Sequence of chain 1.A:
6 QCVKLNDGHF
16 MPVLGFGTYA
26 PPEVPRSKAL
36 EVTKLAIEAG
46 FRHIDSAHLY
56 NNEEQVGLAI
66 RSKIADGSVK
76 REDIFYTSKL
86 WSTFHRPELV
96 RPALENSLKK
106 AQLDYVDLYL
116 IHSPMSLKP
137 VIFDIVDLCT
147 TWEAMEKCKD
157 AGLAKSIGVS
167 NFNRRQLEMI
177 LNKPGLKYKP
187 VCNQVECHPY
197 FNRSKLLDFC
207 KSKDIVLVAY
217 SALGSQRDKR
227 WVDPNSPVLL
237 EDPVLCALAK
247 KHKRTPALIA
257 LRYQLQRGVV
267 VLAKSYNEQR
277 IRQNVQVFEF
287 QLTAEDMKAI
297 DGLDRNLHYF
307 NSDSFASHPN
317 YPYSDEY

Binding-site contacts:
Ligand atom CAE contacts residue ASN167 of chain 1.A at 3.9 Å.
Ligand atom CAC contacts residue MET120 of chain 1.A at 3.1 Å (hydrophobic).
Ligand atom OAO contacts residue TYR24 of chain 1.A at 2.9 Å.
Ligand atom CAQ contacts residue ASN167 of chain 1.A at 3.7 Å.
Ligand atom NAS contacts residue TYR55 of chain 1.A at 3.8 Å.
Ligand atom CAK contacts residue HIS117 of chain 1.A at 3.0 Å.
Ligand atom CAH contacts residue TRP227 of chain 1.A at 3.2 Å (hydrophobic).
Ligand atom CAQ contacts residue MET120 of chain 1.A at 3.8 Å (hydrophobic).
Ligand atom CAM contacts residue NAP1 of chain 1.B at 3.9 Å.
Ligand atom CAF contacts residue TYR216 of chain 1.A at 3.8 Å (hydrophobic).
Ligand atom CAR contacts residue PHE311 of chain 1.A at 3.8 Å (hydrophobic).
Ligand atom CAP contacts residue NAP1 of chain 1.B at 3.9 Å.
Ligand atom CAG contacts residue NAP1 of chain 1.B at 3.4 Å.
Ligand atom CAP contacts residue TYR55 of chain 1.A at 3.6 Å (hydrophobic).
Ligand atom CAK contacts residue NAP1 of chain 1.B at 3.5 Å.
Ligand atom CAH contacts residue TYR24 of chain 1.A at 3.3 Å (hydrophobic).
Ligand atom CAD contacts residue ASN167 of chain 1.A at 4.0 Å.
Ligand atom CAN contacts residue PHE311 of chain 1.A at 4.0 Å (hydrophobic).
Ligand atom CAC contacts residue ASN167 of chain 1.A at 3.8 Å.
Ligand atom OAA contacts residue HIS117 of chain 1.A at 3.1 Å (h-bond).
Ligand atom CAM contacts residue TRP86 of chain 1.A at 3.9 Å (hydrophobic).
Ligand atom CAE contacts residue SER118 of chain 1.A at 4.0 Å.
Ligand atom NAT contacts residue LEU54 of chain 1.A at 3.5 Å.
Ligand atom CAF contacts residue PHE311 of chain 1.A at 3.9 Å (hydrophobic).
Ligand atom CAI contacts residue TYR24 of chain 1.A at 3.4 Å (hydrophobic).
Ligand atom CLA contacts residue ASN167 of chain 1.A at 4.0 Å.
Ligand atom OAA contacts residue TYR55 of chain 1.A at 2.9 Å (h-bond).
Ligand atom CLA contacts residue TYR319 of chain 1.A at 3.6 Å.
Ligand atom CAG contacts residue TYR24 of chain 1.A at 3.7 Å (hydrophobic).
Ligand atom CAN contacts residue PHE306 of chain 1.A at 3.8 Å (hydrophobic).
Ligand atom CAP contacts residue LEU54 of chain 1.A at 3.9 Å (hydrophobic).
Ligand atom CAK contacts residue LEU54 of chain 1.A at 3.8 Å (hydrophobic).
Ligand atom CLA contacts residue PRO318 of chain 1.A at 3.3 Å.
Ligand atom CAJ contacts residue TRP227 of chain 1.A at 3.5 Å (hydrophobic).
Ligand atom CAC contacts residue SER118 of chain 1.A at 3.8 Å.
Ligand atom CAI contacts residue TYR55 of chain 1.A at 3.3 Å (hydrophobic).
Ligand atom CAD contacts residue TYR216 of chain 1.A at 3.6 Å (hydrophobic).
Ligand atom CLA contacts residue MET120 of chain 1.A at 3.8 Å.
Ligand atom OAA contacts residue NAP1 of chain 1.B at 3.4 Å.
Ligand atom CAL contacts residue LEU54 of chain 1.A at 3.8 Å (hydrophobic).

A small-molecule ligand and the protein it binds are described below.
Small molecule (SMILES): O=C(N1CCOCC1)N1CCN(c2ccc(Cl)cc2)CC1